Sequence of chain 1.D:
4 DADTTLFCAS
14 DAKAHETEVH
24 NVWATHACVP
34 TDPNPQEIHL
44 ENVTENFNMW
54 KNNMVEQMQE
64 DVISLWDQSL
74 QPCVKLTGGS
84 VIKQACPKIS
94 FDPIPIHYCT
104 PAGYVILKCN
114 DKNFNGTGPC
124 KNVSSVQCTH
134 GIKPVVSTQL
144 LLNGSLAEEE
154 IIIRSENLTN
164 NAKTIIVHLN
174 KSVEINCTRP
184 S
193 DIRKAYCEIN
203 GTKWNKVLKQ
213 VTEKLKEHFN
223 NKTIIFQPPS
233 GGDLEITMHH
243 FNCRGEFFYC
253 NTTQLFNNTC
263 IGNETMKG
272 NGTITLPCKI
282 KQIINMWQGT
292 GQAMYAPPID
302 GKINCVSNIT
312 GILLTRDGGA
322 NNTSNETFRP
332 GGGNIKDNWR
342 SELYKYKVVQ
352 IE

A protein and the small-molecule ligand that binds it are described below.
Small molecule (SMILES): CC(=O)N[C@@H]1[C@@H](O)[C@H](O)[C@@H](CO)O[C@H]1O

Binding-site contacts:
Ligand atom N2 contacts residue ASN173 of chain 1.D at 2.9 Å (h-bond).
Ligand atom O6 contacts residue GLU153 of chain 1.D at 3.8 Å.
Ligand atom O5 contacts residue ASN173 of chain 1.D at 2.4 Å (h-bond).
Ligand atom C3 contacts residue ASN173 of chain 1.D at 3.8 Å.
Ligand atom C1 contacts residue GLU152 of chain 1.D at 3.7 Å.
Ligand atom C7 contacts residue ASN173 of chain 1.D at 3.5 Å.
Ligand atom C2 contacts residue GLU152 of chain 1.D at 3.8 Å.
Ligand atom O5 contacts residue GLU153 of chain 1.D at 3.9 Å.
Ligand atom O7 contacts residue ASN173 of chain 1.D at 3.7 Å.
Ligand atom C6 contacts residue GLN212 of chain 1.D at 3.7 Å.
Ligand atom C7 contacts residue GLU152 of chain 1.D at 3.5 Å.
Ligand atom C4 contacts residue GLN212 of chain 1.D at 4.4 Å.
Ligand atom O5 contacts residue ILE154 of chain 1.D at 3.9 Å.
Ligand atom O7 contacts residue GLU152 of chain 1.D at 2.9 Å (salt-bridge).
Ligand atom N2 contacts residue GLU152 of chain 1.D at 3.9 Å.
Ligand atom O5 contacts residue GLN212 of chain 1.D at 3.8 Å.
Ligand atom C4 contacts residue ASN173 of chain 1.D at 4.2 Å.
Ligand atom O6 contacts residue ILE154 of chain 1.D at 4.1 Å.
Ligand atom C8 contacts residue GLU152 of chain 1.D at 4.5 Å.
Ligand atom O5 contacts residue GLU152 of chain 1.D at 4.3 Å.
Ligand atom C1 contacts residue GLN212 of chain 1.D at 3.8 Å.
Ligand atom C1 contacts residue GLU153 of chain 1.D at 4.2 Å.
Ligand atom C3 contacts residue GLN212 of chain 1.D at 4.5 Å.
Ligand atom C5 contacts residue GLN212 of chain 1.D at 3.4 Å.
Ligand atom C5 contacts residue ASN173 of chain 1.D at 3.7 Å.
Ligand atom O4 contacts residue GLN212 of chain 1.D at 4.2 Å.
Ligand atom C1 contacts residue ASN173 of chain 1.D at 1.4 Å.
Ligand atom C2 contacts residue ASN173 of chain 1.D at 2.5 Å.